Sequence of chain 1.E:
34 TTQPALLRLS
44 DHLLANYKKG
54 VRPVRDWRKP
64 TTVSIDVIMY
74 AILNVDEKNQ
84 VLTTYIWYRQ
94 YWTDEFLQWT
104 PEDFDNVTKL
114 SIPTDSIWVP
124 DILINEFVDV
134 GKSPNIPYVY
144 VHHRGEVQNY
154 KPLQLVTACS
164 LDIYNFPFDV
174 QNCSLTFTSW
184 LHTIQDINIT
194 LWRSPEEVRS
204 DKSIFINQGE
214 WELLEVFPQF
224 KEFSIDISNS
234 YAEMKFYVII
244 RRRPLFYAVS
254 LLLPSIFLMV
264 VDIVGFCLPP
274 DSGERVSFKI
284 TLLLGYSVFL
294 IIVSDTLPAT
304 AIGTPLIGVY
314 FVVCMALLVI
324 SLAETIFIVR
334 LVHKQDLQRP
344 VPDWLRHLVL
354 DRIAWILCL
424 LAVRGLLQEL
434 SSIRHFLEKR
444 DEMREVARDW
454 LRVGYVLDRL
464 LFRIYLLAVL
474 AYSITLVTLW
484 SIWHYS

A protein and the small-molecule ligand that binds it are described below.
Small molecule (SMILES): CN1[C@@H]2CCC[C@H]1CC(NC(=O)c1nn(C)c3ccccc13)C2

Sequence of chain 1.A:
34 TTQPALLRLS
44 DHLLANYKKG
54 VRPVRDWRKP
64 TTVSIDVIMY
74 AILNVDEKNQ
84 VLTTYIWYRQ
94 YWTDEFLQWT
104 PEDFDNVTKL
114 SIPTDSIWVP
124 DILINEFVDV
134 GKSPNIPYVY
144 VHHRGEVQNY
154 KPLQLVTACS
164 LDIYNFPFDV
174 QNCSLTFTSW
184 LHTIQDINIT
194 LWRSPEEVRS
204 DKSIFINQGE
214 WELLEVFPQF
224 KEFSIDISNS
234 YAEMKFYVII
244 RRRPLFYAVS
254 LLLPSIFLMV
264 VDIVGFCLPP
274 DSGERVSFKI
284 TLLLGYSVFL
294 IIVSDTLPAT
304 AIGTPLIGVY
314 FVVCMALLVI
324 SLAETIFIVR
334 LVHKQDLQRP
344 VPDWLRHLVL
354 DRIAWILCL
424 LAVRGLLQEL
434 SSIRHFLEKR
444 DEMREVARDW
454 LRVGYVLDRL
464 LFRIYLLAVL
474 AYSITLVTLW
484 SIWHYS

Binding-site contacts:
Ligand atom C10 contacts residue TRP183 of chain 1.A at 3.7 Å (hydrophobic).
Ligand atom N15 contacts residue ILE228 of chain 1.A at 3.3 Å.
Ligand atom C04 contacts residue TYR234 of chain 1.A at 3.6 Å (hydrophobic).
Ligand atom C21 contacts residue ASP69 of chain 1.E at 3.8 Å.
Ligand atom C08 contacts residue TRP183 of chain 1.A at 3.6 Å (hydrophobic).
Ligand atom C21 contacts residue ARG92 of chain 1.E at 3.8 Å.
Ligand atom C19 contacts residue ARG196 of chain 1.E at 3.5 Å.
Ligand atom C19 contacts residue ASP69 of chain 1.E at 4.2 Å.
Ligand atom C21 contacts residue ILE71 of chain 1.E at 3.8 Å (hydrophobic).
Ligand atom C12 contacts residue TYR153 of chain 1.E at 3.9 Å (hydrophobic).
Ligand atom C10 contacts residue TYR234 of chain 1.A at 4.1 Å (hydrophobic).
Ligand atom C18 contacts residue ILE71 of chain 1.E at 3.9 Å (hydrophobic).
Ligand atom C17 contacts residue ILE228 of chain 1.A at 3.8 Å (hydrophobic).
Ligand atom C01 contacts residue TRP183 of chain 1.A at 4.0 Å (hydrophobic).
Ligand atom N16 contacts residue ILE228 of chain 1.A at 3.9 Å.
Ligand atom C01 contacts residue ASN128 of chain 1.A at 4.2 Å.
Ligand atom C05 contacts residue PHE226 of chain 1.A at 3.5 Å (hydrophobic).
Ligand atom C20 contacts residue ILE71 of chain 1.E at 3.7 Å (hydrophobic).
Ligand atom C21 contacts residue VAL70 of chain 1.E at 4.1 Å (hydrophobic).
Ligand atom C20 contacts residue ASP69 of chain 1.E at 3.7 Å.
Ligand atom C21 contacts residue TRP90 of chain 1.E at 3.6 Å (hydrophobic).
Ligand atom C06 contacts residue TRP90 of chain 1.E at 3.7 Å (hydrophobic).
Ligand atom C22 contacts residue TRP90 of chain 1.E at 3.9 Å (hydrophobic).
Ligand atom C19 contacts residue ARG92 of chain 1.E at 4.0 Å.
Ligand atom C18 contacts residue ARG92 of chain 1.E at 4.0 Å.
Ligand atom C22 contacts residue ARG92 of chain 1.E at 3.7 Å.
Ligand atom C20 contacts residue VAL70 of chain 1.E at 3.9 Å (hydrophobic).
Ligand atom C01 contacts residue THR181 of chain 1.A at 3.8 Å.
Ligand atom C03 contacts residue TYR234 of chain 1.A at 3.7 Å (hydrophobic).
Ligand atom C01 contacts residue SER182 of chain 1.A at 3.4 Å.
Ligand atom C04 contacts residue ILE228 of chain 1.A at 4.2 Å (hydrophobic).
Ligand atom C07 contacts residue ASN128 of chain 1.A at 3.6 Å.
Ligand atom C20 contacts residue ARG196 of chain 1.E at 3.8 Å.
Ligand atom C19 contacts residue ILE71 of chain 1.E at 3.8 Å (hydrophobic).
Ligand atom O13 contacts residue TYR153 of chain 1.E at 3.3 Å.
Ligand atom C22 contacts residue ILE71 of chain 1.E at 3.9 Å (hydrophobic).
Ligand atom C06 contacts residue ASN128 of chain 1.A at 4.0 Å.
Ligand atom C23 contacts residue ARG92 of chain 1.E at 4.0 Å.
Ligand atom C20 contacts residue ARG92 of chain 1.E at 3.9 Å.
Ligand atom C23 contacts residue ILE71 of chain 1.E at 4.0 Å (hydrophobic).